Binding-site contacts:
Ligand atom O1 contacts residue ALA3 of chain 1.C at 3.3 Å (h-bond).
Ligand atom C2 contacts residue ARG4 of chain 1.C at 4.3 Å.
Ligand atom C7 contacts residue VAL2 of chain 1.C at 3.4 Å (hydrophobic).
Ligand atom C4 contacts residue ALA3 of chain 1.C at 4.1 Å (hydrophobic).
Ligand atom C2 contacts residue ACT1 of chain 1.L at 3.8 Å.
Ligand atom O1 contacts residue VAL2 of chain 1.C at 3.4 Å (h-bond).
Ligand atom C7 contacts residue ALA3 of chain 1.C at 4.0 Å (hydrophobic).
Ligand atom C1 contacts residue ACT1 of chain 1.L at 4.2 Å.
Ligand atom C3 contacts residue ARG1 of chain 1.C at 2.5 Å.
Ligand atom C7 contacts residue ARG1 of chain 1.C at 1.4 Å.
Ligand atom C5 contacts residue ARG4 of chain 1.C at 4.2 Å.
Ligand atom C4 contacts residue ARG4 of chain 1.C at 3.6 Å.
Ligand atom O1 contacts residue ACT1 of chain 1.L at 3.8 Å.
Ligand atom C3 contacts residue ACT1 of chain 1.L at 3.5 Å.
Ligand atom C4 contacts residue ARG1 of chain 1.C at 3.7 Å.
Ligand atom C7 contacts residue ACT1 of chain 1.L at 3.4 Å.
Ligand atom O1 contacts residue ARG4 of chain 1.C at 3.0 Å (salt-bridge).
Ligand atom O1 contacts residue ARG1 of chain 1.C at 2.2 Å (salt-bridge).
Ligand atom C3 contacts residue ARG4 of chain 1.C at 3.6 Å.
Ligand atom C1 contacts residue ARG1 of chain 1.C at 4.4 Å.
Ligand atom C4 contacts residue ACT1 of chain 1.L at 3.8 Å.
Ligand atom C7 contacts residue ARG4 of chain 1.C at 3.7 Å.
Ligand atom C2 contacts residue ARG1 of chain 1.C at 3.0 Å.

The protein below binds the small molecule below.
Small molecule (SMILES): CC(=O)Nc1ccc(C(=O)O)cc1

Sequence of chain 1.C:
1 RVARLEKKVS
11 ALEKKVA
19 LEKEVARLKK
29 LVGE